Binding-site contacts:
Ligand atom C3 contacts residue ARG43 of chain 2.B at 4.3 Å.
Ligand atom O4 contacts residue GLU63 of chain 2.B at 4.3 Å.
Ligand atom C8 contacts residue GLU63 of chain 2.B at 3.8 Å.
Ligand atom C16 contacts residue LYS47 of chain 2.B at 3.7 Å.
Ligand atom C13 contacts residue GLN61 of chain 2.B at 4.1 Å.
Ligand atom C17 contacts residue LYS17 of chain 2.B at 3.6 Å.
Ligand atom O2 contacts residue LYS17 of chain 2.B at 4.3 Å.
Ligand atom C7 contacts residue GLU63 of chain 2.B at 3.5 Å.
Ligand atom C5 contacts residue GLN340 of chain 2.B at 3.6 Å.
Ligand atom O1 contacts residue LYS47 of chain 2.B at 2.8 Å.
Ligand atom O2 contacts residue GLU63 of chain 2.B at 4.3 Å.
Ligand atom C3 contacts residue TYR15 of chain 2.B at 3.8 Å (hydrophobic).
Ligand atom N1 contacts residue GLU63 of chain 2.B at 3.1 Å (salt-bridge).
Ligand atom C2 contacts residue ARG43 of chain 2.B at 3.9 Å.
Ligand atom C4 contacts residue TYR15 of chain 2.B at 4.0 Å (hydrophobic).
Ligand atom C6 contacts residue LYS17 of chain 2.B at 3.9 Å.
Ligand atom C5 contacts residue LYS17 of chain 2.B at 4.0 Å.
Ligand atom O4 contacts residue LEU84 of chain 2.B at 3.8 Å.
Ligand atom O3 contacts residue LYS17 of chain 2.B at 2.6 Å (salt-bridge).
Ligand atom C1 contacts residue LYS17 of chain 2.B at 3.8 Å.
Ligand atom C10 contacts residue GLU63 of chain 2.B at 3.7 Å.
Ligand atom C17 contacts residue ARG83 of chain 2.B at 4.1 Å.
Ligand atom C3 contacts residue GLY16 of chain 2.B at 3.6 Å.
Ligand atom C10 contacts residue GLN61 of chain 2.B at 3.8 Å.
Ligand atom C4 contacts residue GLN340 of chain 2.B at 4.0 Å.
Ligand atom C4 contacts residue LYS17 of chain 2.B at 3.8 Å.
Ligand atom C9 contacts residue GLU63 of chain 2.B at 4.0 Å.
Ligand atom C2 contacts residue TYR15 of chain 2.B at 3.9 Å (hydrophobic).
Ligand atom O3 contacts residue ARG43 of chain 2.B at 2.6 Å (salt-bridge).
Ligand atom C15 contacts residue TYR15 of chain 2.B at 3.6 Å (hydrophobic).
Ligand atom C1 contacts residue GLU63 of chain 2.B at 4.2 Å.
Ligand atom C4 contacts residue GLY16 of chain 2.B at 3.8 Å.
Ligand atom O2 contacts residue ARG43 of chain 2.B at 3.1 Å (salt-bridge).
Ligand atom O2 contacts residue ARG83 of chain 2.B at 3.2 Å (salt-bridge).
Ligand atom O4 contacts residue GLN61 of chain 2.B at 4.0 Å.
Ligand atom C17 contacts residue ARG43 of chain 2.B at 3.1 Å.
Ligand atom O5 contacts residue LYS47 of chain 2.B at 3.8 Å.
Ligand atom C2 contacts residue LYS17 of chain 2.B at 3.6 Å.
Ligand atom C1 contacts residue TYR15 of chain 2.B at 4.3 Å (hydrophobic).
Ligand atom C3 contacts residue LYS17 of chain 2.B at 3.7 Å.

Sequence of chain 2.B:
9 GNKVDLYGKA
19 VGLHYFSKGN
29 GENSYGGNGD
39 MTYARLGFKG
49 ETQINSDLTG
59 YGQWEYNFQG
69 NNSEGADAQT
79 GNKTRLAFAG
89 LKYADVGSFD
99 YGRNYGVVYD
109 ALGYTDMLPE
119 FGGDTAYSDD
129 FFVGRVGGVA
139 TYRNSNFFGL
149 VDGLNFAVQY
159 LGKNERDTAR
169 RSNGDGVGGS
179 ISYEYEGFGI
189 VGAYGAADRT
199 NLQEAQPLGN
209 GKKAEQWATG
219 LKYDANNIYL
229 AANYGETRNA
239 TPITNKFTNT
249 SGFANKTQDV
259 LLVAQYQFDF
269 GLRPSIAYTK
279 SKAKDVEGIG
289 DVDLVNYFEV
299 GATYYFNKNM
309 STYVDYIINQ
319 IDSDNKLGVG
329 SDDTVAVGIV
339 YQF

A protein and the small-molecule ligand that binds it are described below.
Small molecule (SMILES): CC1(C)S[C@@H]2[C@H](NC(=O)[C@H](C(=O)O)c3ccccc3)[C@@H](O)N2[C@H]1C(=O)O